A small-molecule ligand and the protein it binds are described below.
Small molecule (SMILES): Cc1cc(CCCCCCCOc2ccc(C3=N[C@@H](C)CO3)cc2)on1

Binding-site contacts:
Ligand atom C2B contacts residue MET221 of chain 2.A at 3.5 Å (hydrophobic).
Ligand atom C3 contacts residue PHE186 of chain 2.A at 3.8 Å (hydrophobic).
Ligand atom C3B contacts residue MET221 of chain 2.A at 3.8 Å (hydrophobic).
Ligand atom C7C contacts residue TYR128 of chain 2.A at 3.6 Å (hydrophobic).
Ligand atom C31 contacts residue SER175 of chain 2.A at 3.6 Å.
Ligand atom C4A contacts residue ASN219 of chain 2.A at 3.5 Å.
Ligand atom N2 contacts residue ALA24 of chain 2.C at 3.4 Å.
Ligand atom C4 contacts residue TYR152 of chain 2.A at 3.9 Å (hydrophobic).
Ligand atom C31 contacts residue ALA150 of chain 2.A at 3.5 Å (hydrophobic).
Ligand atom C1B contacts residue MET221 of chain 2.A at 3.8 Å (hydrophobic).
Ligand atom C6C contacts residue MET221 of chain 2.A at 3.7 Å (hydrophobic).
Ligand atom C31 contacts residue PRO174 of chain 2.A at 3.4 Å (hydrophobic).
Ligand atom N2 contacts residue PHE186 of chain 2.A at 3.7 Å.
Ligand atom C4 contacts residue MET224 of chain 2.A at 3.8 Å (hydrophobic).
Ligand atom O1 contacts residue ALA24 of chain 2.C at 3.6 Å.
Ligand atom C4 contacts residue PHE186 of chain 2.A at 3.6 Å (hydrophobic).
Ligand atom C5C contacts residue TYR128 of chain 2.A at 3.5 Å (hydrophobic).
Ligand atom C6B contacts residue LEU106 of chain 2.A at 3.9 Å (hydrophobic).
Ligand atom CM1 contacts residue SER107 of chain 2.A at 3.9 Å.
Ligand atom C6C contacts residue VAL191 of chain 2.A at 3.2 Å (hydrophobic).
Ligand atom O1B contacts residue TYR128 of chain 2.A at 3.9 Å.
Ligand atom C5 contacts residue TYR152 of chain 2.A at 3.8 Å (hydrophobic).
Ligand atom C5 contacts residue PHE186 of chain 2.A at 3.5 Å (hydrophobic).
Ligand atom C4B contacts residue LEU106 of chain 2.A at 3.7 Å (hydrophobic).
Ligand atom O1 contacts residue TYR152 of chain 2.A at 3.9 Å.
Ligand atom O1 contacts residue PHE186 of chain 2.A at 3.5 Å.
Ligand atom C31 contacts residue VAL176 of chain 2.A at 3.3 Å (hydrophobic).
Ligand atom C3C contacts residue TYR128 of chain 2.A at 3.9 Å (hydrophobic).
Ligand atom C6B contacts residue TYR197 of chain 2.A at 3.6 Å (hydrophobic).
Ligand atom O1 contacts residue VAL188 of chain 2.A at 3.8 Å.
Ligand atom O1B contacts residue MET221 of chain 2.A at 3.4 Å.
Ligand atom N3A contacts residue ASN219 of chain 2.A at 3.0 Å (h-bond).
Ligand atom C5B contacts residue LEU106 of chain 2.A at 3.5 Å (hydrophobic).
Ligand atom C3 contacts residue PRO174 of chain 2.A at 3.8 Å (hydrophobic).
Ligand atom C5C contacts residue ILE104 of chain 2.A at 3.8 Å (hydrophobic).
Ligand atom C4C contacts residue TYR152 of chain 2.A at 3.8 Å (hydrophobic).
Ligand atom C2C contacts residue VAL188 of chain 2.A at 3.2 Å (hydrophobic).
Ligand atom C5B contacts residue TYR197 of chain 2.A at 3.7 Å (hydrophobic).
Ligand atom C3C contacts residue VAL188 of chain 2.A at 3.3 Å (hydrophobic).
Ligand atom C7C contacts residue TYR197 of chain 2.A at 3.8 Å (hydrophobic).

Sequence of chain 2.A:
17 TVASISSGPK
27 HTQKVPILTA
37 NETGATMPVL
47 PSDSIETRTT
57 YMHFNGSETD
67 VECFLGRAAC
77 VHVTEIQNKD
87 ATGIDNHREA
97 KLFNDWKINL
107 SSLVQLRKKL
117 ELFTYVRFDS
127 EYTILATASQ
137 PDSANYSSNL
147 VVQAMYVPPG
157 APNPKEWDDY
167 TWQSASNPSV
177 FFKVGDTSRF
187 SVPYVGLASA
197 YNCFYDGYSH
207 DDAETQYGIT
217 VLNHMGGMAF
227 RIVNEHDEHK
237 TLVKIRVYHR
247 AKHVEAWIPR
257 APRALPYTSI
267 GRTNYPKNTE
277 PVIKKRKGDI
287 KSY

Sequence of chain 2.C:
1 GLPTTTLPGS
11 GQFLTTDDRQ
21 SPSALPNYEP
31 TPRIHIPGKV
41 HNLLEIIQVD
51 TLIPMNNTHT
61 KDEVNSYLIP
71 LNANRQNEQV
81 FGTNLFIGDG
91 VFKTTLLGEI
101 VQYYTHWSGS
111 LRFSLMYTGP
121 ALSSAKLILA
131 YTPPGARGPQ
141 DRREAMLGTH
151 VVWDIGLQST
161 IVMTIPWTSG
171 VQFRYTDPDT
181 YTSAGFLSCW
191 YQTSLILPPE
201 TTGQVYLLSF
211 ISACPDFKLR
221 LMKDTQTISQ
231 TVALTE